Binding-site contacts:
Ligand atom C2 contacts residue ASN80 of chain 1.B at 2.1 Å.
Ligand atom O1 contacts residue ASN80 of chain 1.B at 3.8 Å.
Ligand atom C27 contacts residue LEU118 of chain 1.B at 3.1 Å (hydrophobic).
Ligand atom C4 contacts residue ASN80 of chain 1.B at 4.4 Å.
Ligand atom C4 contacts residue TYR157 of chain 1.B at 3.8 Å (hydrophobic).
Ligand atom C21 contacts residue TRP164 of chain 1.B at 4.4 Å (hydrophobic).
Ligand atom O1 contacts residue LEU79 of chain 1.B at 3.3 Å.
Ligand atom C22 contacts residue TRP164 of chain 1.B at 4.0 Å (hydrophobic).
Ligand atom C26 contacts residue HIS121 of chain 1.B at 4.3 Å.
Ligand atom C2 contacts residue LEU79 of chain 1.B at 4.0 Å (hydrophobic).
Ligand atom C3 contacts residue LEU79 of chain 1.B at 4.2 Å (hydrophobic).
Ligand atom C25 contacts residue PHE117 of chain 1.B at 4.1 Å (hydrophobic).
Ligand atom C24 contacts residue HIS121 of chain 1.B at 4.1 Å.
Ligand atom C22 contacts residue HIS121 of chain 1.B at 4.4 Å.
Ligand atom C26 contacts residue PHE117 of chain 1.B at 2.7 Å (hydrophobic).
Ligand atom C17 contacts residue TRP164 of chain 1.B at 4.2 Å (hydrophobic).
Ligand atom C7 contacts residue MET161 of chain 1.B at 2.7 Å (hydrophobic).
Ligand atom O1 contacts residue TYR157 of chain 1.B at 3.3 Å.
Ligand atom C16 contacts residue TRP164 of chain 1.B at 4.5 Å (hydrophobic).
Ligand atom C3 contacts residue ASN80 of chain 1.B at 3.1 Å.
Ligand atom C5 contacts residue MET161 of chain 1.B at 4.3 Å (hydrophobic).
Ligand atom C12 contacts residue VAL83 of chain 1.B at 3.9 Å (hydrophobic).
Ligand atom C25 contacts residue HIS121 of chain 1.B at 4.3 Å.
Ligand atom C3 contacts residue TYR157 of chain 1.B at 3.4 Å (hydrophobic).
Ligand atom C14 contacts residue MET161 of chain 1.B at 4.4 Å (hydrophobic).
Ligand atom C26 contacts residue LEU118 of chain 1.B at 3.7 Å (hydrophobic).
Ligand atom C1 contacts residue ASN80 of chain 1.B at 3.3 Å.
Ligand atom C21 contacts residue LEU87 of chain 1.B at 3.6 Å (hydrophobic).
Ligand atom C8 contacts residue MET161 of chain 1.B at 4.1 Å (hydrophobic).
Ligand atom C20 contacts residue TRP164 of chain 1.B at 4.4 Å (hydrophobic).
Ligand atom C25 contacts residue LEU118 of chain 1.B at 4.0 Å (hydrophobic).
Ligand atom C27 contacts residue HIS121 of chain 1.B at 4.0 Å.
Ligand atom C10 contacts residue ASN80 of chain 1.B at 4.3 Å.
Ligand atom C6 contacts residue MET161 of chain 1.B at 3.1 Å (hydrophobic).
Ligand atom C5 contacts residue ASN80 of chain 1.B at 4.4 Å.
Ligand atom C11 contacts residue VAL83 of chain 1.B at 4.1 Å (hydrophobic).
Ligand atom C1 contacts residue LEU79 of chain 1.B at 4.2 Å (hydrophobic).
Ligand atom C15 contacts residue MET161 of chain 1.B at 4.4 Å (hydrophobic).
Ligand atom C12 contacts residue TRP164 of chain 1.B at 4.3 Å (hydrophobic).

Sequence of chain 1.B:
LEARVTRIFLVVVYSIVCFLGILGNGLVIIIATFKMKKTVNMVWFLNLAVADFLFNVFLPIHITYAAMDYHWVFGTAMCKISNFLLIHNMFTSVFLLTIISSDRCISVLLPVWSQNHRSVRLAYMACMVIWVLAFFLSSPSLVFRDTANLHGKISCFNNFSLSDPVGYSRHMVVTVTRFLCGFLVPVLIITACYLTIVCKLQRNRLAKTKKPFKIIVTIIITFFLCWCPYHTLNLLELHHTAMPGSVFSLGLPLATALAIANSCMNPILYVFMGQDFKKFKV

A small-molecule ligand and the protein it binds are described below.
Small molecule (SMILES): CC(C)CCC[C@@H](C)[C@H]1CC[C@H]2[C@@H]3CC=C4C[C@@H](O)CC[C@]4(C)[C@H]3CC[C@]12C